Binding-site contacts:
Ligand atom C contacts residue HIS49 of chain 1.B at 3.4 Å.
Ligand atom O3 contacts residue THR70 of chain 1.E at 4.0 Å.
Ligand atom N contacts residue HIS49 of chain 1.B at 3.9 Å.
Ligand atom CB contacts residue THR70 of chain 1.E at 3.5 Å.
Ligand atom CA contacts residue SER22 of chain 1.E at 3.8 Å.
Ligand atom O4 contacts residue THR70 of chain 1.E at 3.3 Å (h-bond).
Ligand atom O4 contacts residue LEU71 of chain 1.E at 3.7 Å.
Ligand atom OT1 contacts residue SER22 of chain 1.E at 3.4 Å (h-bond).
Ligand atom C contacts residue LEU71 of chain 1.E at 3.7 Å (hydrophobic).
Ligand atom O2 contacts residue HIS49 of chain 1.B at 3.7 Å.
Ligand atom CB contacts residue SER22 of chain 1.E at 3.6 Å.
Ligand atom P contacts residue LEU71 of chain 1.E at 3.8 Å.
Ligand atom C contacts residue ASN50 of chain 1.B at 4.0 Å.
Ligand atom C contacts residue ARG59 of chain 1.B at 4.0 Å.
Ligand atom OT2 contacts residue LEU71 of chain 1.E at 2.6 Å (h-bond).
Ligand atom O3 contacts residue LEU71 of chain 1.E at 2.9 Å.
Ligand atom O11 contacts residue HIS49 of chain 1.B at 3.8 Å.
Ligand atom C2 contacts residue HIS49 of chain 1.B at 3.5 Å.
Ligand atom OT2 contacts residue HIS49 of chain 1.B at 3.8 Å.
Ligand atom C1 contacts residue LEU54 of chain 1.B at 4.0 Å (hydrophobic).
Ligand atom C6 contacts residue LEU54 of chain 1.B at 3.7 Å (hydrophobic).
Ligand atom OT1 contacts residue HIS49 of chain 1.B at 3.5 Å (h-bond).
Ligand atom OT1 contacts residue ASN50 of chain 1.B at 2.9 Å (h-bond).
Ligand atom CA contacts residue HIS49 of chain 1.B at 3.4 Å.
Ligand atom C9 contacts residue PHE56 of chain 1.B at 4.1 Å (hydrophobic).
Ligand atom OT2 contacts residue SER22 of chain 1.E at 3.1 Å (h-bond).
Ligand atom O3 contacts residue HIS49 of chain 1.B at 3.5 Å (h-bond).
Ligand atom C10 contacts residue LEU57 of chain 1.B at 4.0 Å (hydrophobic).
Ligand atom P contacts residue THR70 of chain 1.E at 3.9 Å.
Ligand atom C4 contacts residue LEU57 of chain 1.B at 4.0 Å (hydrophobic).
Ligand atom O1 contacts residue TRP26 of chain 1.E at 3.5 Å.
Ligand atom C contacts residue SER22 of chain 1.E at 3.1 Å.
Ligand atom N contacts residue MET23 of chain 1.E at 4.0 Å.
Ligand atom C8 contacts residue PHE56 of chain 1.B at 3.9 Å (hydrophobic).
Ligand atom O12 contacts residue TRP26 of chain 1.E at 3.9 Å.
Ligand atom OT2 contacts residue ARG59 of chain 1.B at 3.3 Å (salt-bridge).
Ligand atom O12 contacts residue LEU51 of chain 1.B at 3.9 Å.
Ligand atom OT1 contacts residue ARG59 of chain 1.B at 3.8 Å.
Ligand atom O11 contacts residue LEU54 of chain 1.B at 3.2 Å.
Ligand atom O1 contacts residue THR70 of chain 1.E at 3.8 Å.

This protein binds this small molecule.
Small molecule (SMILES): CCCCCC(=O)OCC(CO[P](=O)(O)OC[C@H](N)C(=O)O)OC(=O)CCCCC

Sequence of chain 1.B:
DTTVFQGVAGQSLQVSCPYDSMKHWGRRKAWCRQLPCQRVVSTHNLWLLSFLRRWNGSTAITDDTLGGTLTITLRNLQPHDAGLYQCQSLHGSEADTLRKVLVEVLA

Sequence of chain 1.E:
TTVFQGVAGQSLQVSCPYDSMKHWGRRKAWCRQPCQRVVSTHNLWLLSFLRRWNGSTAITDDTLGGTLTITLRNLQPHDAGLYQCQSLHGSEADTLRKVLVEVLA